Binding-site contacts:
Ligand atom C24 contacts residue ASP30 of chain 1.B at 3.6 Å.
Ligand atom C33 contacts residue LEU23 of chain 1.A at 3.7 Å (hydrophobic).
Ligand atom O9 contacts residue ILE84 of chain 1.A at 3.3 Å.
Ligand atom C24 contacts residue VAL32 of chain 1.B at 3.6 Å (hydrophobic).
Ligand atom C43 contacts residue PRO81 of chain 1.B at 3.6 Å (hydrophobic).
Ligand atom O18 contacts residue ALA28 of chain 1.B at 3.8 Å.
Ligand atom C33 contacts residue GLY27 of chain 1.B at 3.6 Å.
Ligand atom C26 contacts residue GLY48 of chain 1.B at 3.6 Å.
Ligand atom N20 contacts residue GLY27 of chain 1.B at 3.4 Å (h-bond).
Ligand atom O18 contacts residue ASP25 of chain 1.A at 2.5 Å (salt-bridge).
Ligand atom C13 contacts residue GLY27 of chain 1.A at 3.1 Å.
Ligand atom C42 contacts residue GLY49 of chain 1.A at 3.6 Å.
Ligand atom C37 contacts residue ILE84 of chain 1.A at 3.7 Å (hydrophobic).
Ligand atom C16 contacts residue ASP25 of chain 1.A at 3.1 Å.
Ligand atom C4 contacts residue GLY48 of chain 1.A at 3.2 Å.
Ligand atom N1 contacts residue ASP30 of chain 1.A at 3.2 Å (salt-bridge).
Ligand atom C7 contacts residue ALA28 of chain 1.A at 3.3 Å (hydrophobic).
Ligand atom O10 contacts residue ILE50 of chain 1.B at 3.5 Å.
Ligand atom C6 contacts residue ALA28 of chain 1.A at 3.3 Å (hydrophobic).
Ligand atom C7 contacts residue ASP30 of chain 1.A at 3.4 Å.
Ligand atom C12 contacts residue GLY27 of chain 1.A at 3.2 Å.
Ligand atom O9 contacts residue ILE50 of chain 1.B at 3.5 Å.
Ligand atom N1 contacts residue ASP29 of chain 1.A at 3.7 Å.
Ligand atom C32 contacts residue ASP25 of chain 1.A at 3.1 Å.
Ligand atom C14 contacts residue ILE84 of chain 1.B at 3.3 Å (hydrophobic).
Ligand atom C13 contacts residue ASP25 of chain 1.B at 3.0 Å.
Ligand atom O27 contacts residue GLY48 of chain 1.B at 3.2 Å (h-bond).
Ligand atom O10 contacts residue GLY48 of chain 1.A at 3.7 Å.
Ligand atom C14 contacts residue ASP25 of chain 1.B at 3.2 Å.
Ligand atom C27 contacts residue GLY48 of chain 1.B at 3.2 Å.
Ligand atom C42 contacts residue PRO81 of chain 1.B at 3.4 Å (hydrophobic).
Ligand atom O18 contacts residue ASP25 of chain 1.B at 2.8 Å (salt-bridge).
Ligand atom C1 contacts residue ASP30 of chain 1.A at 3.2 Å.
Ligand atom C23 contacts residue ALA28 of chain 1.B at 3.4 Å (hydrophobic).
Ligand atom O10 contacts residue GLY49 of chain 1.A at 3.0 Å.
Ligand atom C17 contacts residue ASP25 of chain 1.B at 3.6 Å.
Ligand atom C24 contacts residue ALA28 of chain 1.B at 3.6 Å (hydrophobic).
Ligand atom C17 contacts residue ASP25 of chain 1.A at 3.2 Å.
Ligand atom O18 contacts residue GLY27 of chain 1.B at 3.2 Å.
Ligand atom S1 contacts residue GLY48 of chain 1.A at 3.6 Å.

Sequence of chain 1.B:
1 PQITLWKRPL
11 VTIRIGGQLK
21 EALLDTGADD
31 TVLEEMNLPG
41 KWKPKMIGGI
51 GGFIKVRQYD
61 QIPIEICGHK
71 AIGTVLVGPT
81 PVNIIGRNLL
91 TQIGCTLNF

The small molecule below binds the protein below.
Small molecule (SMILES): O=C(N[C@@H](Cc1ccccc1)[C@H](O)CN(CCCc1ccccc1)S(=O)(=O)c1ccc2ncsc2c1)c1cccc(O)c1

Sequence of chain 1.A:
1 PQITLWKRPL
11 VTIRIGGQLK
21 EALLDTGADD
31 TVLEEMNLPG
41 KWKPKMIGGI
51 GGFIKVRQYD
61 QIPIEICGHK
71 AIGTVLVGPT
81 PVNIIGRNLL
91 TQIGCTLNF